A protein and the small-molecule ligand that binds it are described below.
Small molecule (SMILES): Nc1ccn([C@H]2C[C@H](O)[C@@H](COP(=O)(O)O)O2)c(=O)n1

Binding-site contacts:
Ligand atom C5' contacts residue DA4 of chain 9.D at 4.0 Å.
Ligand atom O3' contacts residue DA4 of chain 9.D at 4.2 Å.
Ligand atom P contacts residue DA4 of chain 9.D at 3.2 Å.
Ligand atom O5' contacts residue DA4 of chain 9.D at 4.0 Å.
Ligand atom OP2 contacts residue DA4 of chain 9.D at 3.6 Å.
Ligand atom C4' contacts residue DA4 of chain 9.D at 4.3 Å.
Ligand atom C3' contacts residue DA4 of chain 9.D at 3.3 Å.
Ligand atom OP1 contacts residue DA4 of chain 9.D at 2.2 Å.
Ligand atom C2' contacts residue DA4 of chain 9.D at 3.5 Å.